This protein binds this small molecule.
Small molecule (SMILES): CC[C@H](C)[C@H](NC(=O)[C@H](CC(N)=O)NC(=O)[C@H](CC(C)C)NC(=O)[C@H](CO)NC(=O)CNC(=O)[C@@H](N)CO)C(=O)NCC(=O)N[C@@H](CO)C(=O)N[C@@H](CC(C)C)C(=O)N[C@H](C=O)CCCCN

Binding-site contacts:
Ligand atom OG contacts residue ARG34 of chain 30.A at 3.7 Å.
Ligand atom OG contacts residue ASP229 of chain 30.A at 3.6 Å.
Ligand atom N contacts residue ASP229 of chain 30.A at 3.2 Å (salt-bridge).
Ligand atom C contacts residue SER231 of chain 30.A at 3.8 Å.
Ligand atom CD1 contacts residue ILE230 of chain 30.A at 3.5 Å (hydrophobic).
Ligand atom O contacts residue LEU4 of chain 30.A at 3.7 Å.
Ligand atom C contacts residue ARG34 of chain 30.A at 3.7 Å.
Ligand atom O contacts residue ILE232 of chain 30.A at 3.6 Å (h-bond).
Ligand atom N contacts residue ARG34 of chain 30.A at 3.4 Å (salt-bridge).
Ligand atom CG contacts residue ILE230 of chain 30.A at 3.6 Å (hydrophobic).
Ligand atom CB contacts residue VAL39 of chain 30.A at 3.7 Å (hydrophobic).
Ligand atom CD1 contacts residue LEU27 of chain 30.A at 3.6 Å (hydrophobic).
Ligand atom CA contacts residue ASP229 of chain 30.A at 3.8 Å.
Ligand atom CA contacts residue ARG6 of chain 30.A at 3.7 Å.
Ligand atom O contacts residue ASN2 of chain 30.A at 3.8 Å.
Ligand atom CD1 contacts residue LYS28 of chain 30.A at 3.4 Å.
Ligand atom O contacts residue ARG34 of chain 30.A at 2.8 Å (salt-bridge).
Ligand atom N contacts residue ARG34 of chain 30.A at 3.9 Å.
Ligand atom O contacts residue SER231 of chain 30.A at 3.2 Å.
Ligand atom N contacts residue ILE230 of chain 30.A at 3.1 Å (h-bond).
Ligand atom CD1 contacts residue LEU31 of chain 30.A at 3.6 Å (hydrophobic).
Ligand atom CA contacts residue SER231 of chain 30.A at 3.6 Å.
Ligand atom N contacts residue ARG34 of chain 30.A at 3.7 Å.
Ligand atom CE contacts residue ARG35 of chain 30.A at 3.8 Å.
Ligand atom CA contacts residue ASP229 of chain 30.A at 3.6 Å.
Ligand atom CB contacts residue ARG35 of chain 30.A at 3.4 Å.
Ligand atom NZ contacts residue THR217 of chain 30.A at 3.8 Å.
Ligand atom CD2 contacts residue SER24 of chain 30.A at 3.5 Å.
Ligand atom CE contacts residue VAL37 of chain 30.A at 3.7 Å (hydrophobic).
Ligand atom N contacts residue ASP229 of chain 30.A at 2.8 Å (salt-bridge).
Ligand atom CA contacts residue ARG35 of chain 30.A at 3.8 Å.
Ligand atom CG contacts residue ARG35 of chain 30.A at 3.1 Å.
Ligand atom CB contacts residue SER24 of chain 30.A at 3.8 Å.
Ligand atom CD1 contacts residue LEU27 of chain 30.A at 3.8 Å (hydrophobic).
Ligand atom CB contacts residue ILE230 of chain 30.A at 3.6 Å (hydrophobic).
Ligand atom O contacts residue ARG6 of chain 30.A at 3.4 Å (salt-bridge).
Ligand atom CD2 contacts residue GLU20 of chain 30.A at 3.6 Å.
Ligand atom CE contacts residue VAL36 of chain 30.A at 3.7 Å (hydrophobic).
Ligand atom C contacts residue ASP229 of chain 30.A at 3.8 Å.
Ligand atom CG2 contacts residue LEU31 of chain 30.A at 3.8 Å (hydrophobic).

Sequence of chain 30.A:
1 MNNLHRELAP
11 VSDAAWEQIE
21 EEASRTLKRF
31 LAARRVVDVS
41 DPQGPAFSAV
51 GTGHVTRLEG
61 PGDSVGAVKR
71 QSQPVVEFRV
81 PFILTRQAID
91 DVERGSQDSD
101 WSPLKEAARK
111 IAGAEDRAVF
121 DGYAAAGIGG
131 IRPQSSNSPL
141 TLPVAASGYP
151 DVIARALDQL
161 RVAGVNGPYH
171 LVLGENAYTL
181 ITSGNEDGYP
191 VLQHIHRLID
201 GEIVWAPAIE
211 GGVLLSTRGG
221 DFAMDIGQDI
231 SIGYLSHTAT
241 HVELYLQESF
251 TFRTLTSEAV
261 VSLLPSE